The small molecule below binds the protein below.
Small molecule (SMILES): CC(=O)N[C@@H]1[C@@H](O)[C@H](O)[C@@H](CO)O[C@H]1O

Binding-site contacts:
Ligand atom O5 contacts residue THR309 of chain 3.A at 3.7 Å.
Ligand atom C1 contacts residue ASN28 of chain 3.A at 1.4 Å.
Ligand atom C3 contacts residue ASN28 of chain 3.A at 3.8 Å.
Ligand atom C2 contacts residue ASN28 of chain 3.A at 2.4 Å.
Ligand atom C6 contacts residue THR30 of chain 3.A at 3.6 Å.
Ligand atom O7 contacts residue ASN28 of chain 3.A at 3.6 Å.
Ligand atom C1 contacts residue THR309 of chain 3.A at 4.1 Å.
Ligand atom O6 contacts residue THR30 of chain 3.A at 3.6 Å.
Ligand atom O5 contacts residue ASN28 of chain 3.A at 2.4 Å (h-bond).
Ligand atom C7 contacts residue ASN28 of chain 3.A at 3.4 Å.
Ligand atom C4 contacts residue ASN28 of chain 3.A at 4.2 Å.
Ligand atom C5 contacts residue ASN28 of chain 3.A at 3.7 Å.
Ligand atom N2 contacts residue ASN28 of chain 3.A at 2.9 Å (h-bond).

Sequence of chain 3.A:
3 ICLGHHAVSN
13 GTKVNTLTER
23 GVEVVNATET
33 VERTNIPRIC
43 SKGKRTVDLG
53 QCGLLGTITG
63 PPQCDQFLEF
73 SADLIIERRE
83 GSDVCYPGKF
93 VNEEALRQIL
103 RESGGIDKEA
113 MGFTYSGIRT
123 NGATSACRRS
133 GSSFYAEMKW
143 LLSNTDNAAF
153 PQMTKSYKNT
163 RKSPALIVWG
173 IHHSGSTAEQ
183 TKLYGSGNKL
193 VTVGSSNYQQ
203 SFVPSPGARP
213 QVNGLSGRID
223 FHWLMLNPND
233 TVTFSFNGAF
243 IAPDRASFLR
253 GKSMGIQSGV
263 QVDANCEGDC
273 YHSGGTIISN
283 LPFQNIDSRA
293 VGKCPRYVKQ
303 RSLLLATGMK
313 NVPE